Sequence of chain 3.E:
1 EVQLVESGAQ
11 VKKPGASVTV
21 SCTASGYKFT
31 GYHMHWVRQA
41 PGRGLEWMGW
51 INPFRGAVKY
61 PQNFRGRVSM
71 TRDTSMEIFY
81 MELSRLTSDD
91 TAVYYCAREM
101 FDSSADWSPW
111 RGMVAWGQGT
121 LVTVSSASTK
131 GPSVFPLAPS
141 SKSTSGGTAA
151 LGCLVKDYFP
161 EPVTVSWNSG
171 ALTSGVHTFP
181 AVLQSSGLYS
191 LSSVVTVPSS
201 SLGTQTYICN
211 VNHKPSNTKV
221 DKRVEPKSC

Binding-site contacts:
Ligand atom C3 contacts residue ASN332 of chain 3.B at 3.8 Å.
Ligand atom O7 contacts residue NAG1 of chain 3.V at 4.3 Å.
Ligand atom C5 contacts residue ASN332 of chain 3.B at 3.7 Å.
Ligand atom O5 contacts residue ARG85 of chain 3.E at 2.9 Å (salt-bridge).
Ligand atom O7 contacts residue SER357 of chain 3.B at 3.2 Å (h-bond).
Ligand atom C1 contacts residue ASN332 of chain 3.B at 1.4 Å.
Ligand atom C2 contacts residue ASN332 of chain 3.B at 2.4 Å.
Ligand atom N2 contacts residue NAG2 of chain 3.V at 3.5 Å (h-bond).
Ligand atom O4 contacts residue NAG1 of chain 3.V at 3.6 Å (h-bond).
Ligand atom C1 contacts residue NAG2 of chain 3.V at 3.9 Å.
Ligand atom C8 contacts residue ASN332 of chain 3.B at 4.3 Å.
Ligand atom O4 contacts residue ARG85 of chain 3.E at 4.4 Å.
Ligand atom C7 contacts residue ASN332 of chain 3.B at 3.1 Å.
Ligand atom O3 contacts residue NAG2 of chain 3.V at 4.1 Å.
Ligand atom O6 contacts residue ARG85 of chain 3.E at 3.6 Å (salt-bridge).
Ligand atom C1 contacts residue ARG85 of chain 3.E at 3.5 Å.
Ligand atom O6 contacts residue NAG1 of chain 3.V at 4.1 Å.
Ligand atom N2 contacts residue ASN332 of chain 3.B at 2.8 Å (h-bond).
Ligand atom C7 contacts residue NAG2 of chain 3.V at 3.4 Å.
Ligand atom C6 contacts residue ARG85 of chain 3.E at 4.3 Å.
Ligand atom O5 contacts residue ASN332 of chain 3.B at 2.4 Å (h-bond).
Ligand atom O4 contacts residue NAG2 of chain 3.V at 3.6 Å.
Ligand atom C2 contacts residue NAG2 of chain 3.V at 3.2 Å.
Ligand atom O6 contacts residue GLY66 of chain 3.E at 4.4 Å.
Ligand atom C3 contacts residue NAG2 of chain 3.V at 4.2 Å.
Ligand atom O7 contacts residue ASN355 of chain 3.B at 3.7 Å.
Ligand atom O2 contacts residue ARG85 of chain 3.E at 3.6 Å (salt-bridge).
Ligand atom O3 contacts residue NAG1 of chain 3.V at 4.2 Å.
Ligand atom C7 contacts residue SER357 of chain 3.B at 4.4 Å.
Ligand atom C4 contacts residue ASN332 of chain 3.B at 4.2 Å.
Ligand atom C4 contacts residue NAG1 of chain 3.V at 4.0 Å.
Ligand atom C5 contacts residue ARG85 of chain 3.E at 4.1 Å.
Ligand atom O5 contacts residue NAG2 of chain 3.V at 4.4 Å.
Ligand atom C2 contacts residue ARG85 of chain 3.E at 4.4 Å.
Ligand atom C8 contacts residue NAG2 of chain 3.V at 4.4 Å.
Ligand atom O7 contacts residue ASN332 of chain 3.B at 3.0 Å (h-bond).
Ligand atom O7 contacts residue NAG2 of chain 3.V at 3.0 Å (h-bond).

A small-molecule ligand and the protein it binds are described below.
Small molecule (SMILES): CC(=O)N[C@H]1[C@H](O[C@H]2[C@H](O)[C@@H](NC(C)=O)CO[C@@H]2CO)O[C@H](CO)[C@@H](O[C@@H]2O[C@H](CO[C@H]3O[C@H](CO[C@H]4O[C@H](CO)[C@@H](O)[C@H](O)[C@@H]4O)[C@@H](O)[C@H](O[C@H]4O[C@H](CO)[C@@H](O)[C@H](O)[C@@H]4O)[C@@H]3O)[C@@H](O)[C@H](O[C@H]3O[C@H](CO)[C@@H](O)[C@H](O)[C@@H]3O)[C@@H]2O)[C@@H]1O

Sequence of chain 3.B:
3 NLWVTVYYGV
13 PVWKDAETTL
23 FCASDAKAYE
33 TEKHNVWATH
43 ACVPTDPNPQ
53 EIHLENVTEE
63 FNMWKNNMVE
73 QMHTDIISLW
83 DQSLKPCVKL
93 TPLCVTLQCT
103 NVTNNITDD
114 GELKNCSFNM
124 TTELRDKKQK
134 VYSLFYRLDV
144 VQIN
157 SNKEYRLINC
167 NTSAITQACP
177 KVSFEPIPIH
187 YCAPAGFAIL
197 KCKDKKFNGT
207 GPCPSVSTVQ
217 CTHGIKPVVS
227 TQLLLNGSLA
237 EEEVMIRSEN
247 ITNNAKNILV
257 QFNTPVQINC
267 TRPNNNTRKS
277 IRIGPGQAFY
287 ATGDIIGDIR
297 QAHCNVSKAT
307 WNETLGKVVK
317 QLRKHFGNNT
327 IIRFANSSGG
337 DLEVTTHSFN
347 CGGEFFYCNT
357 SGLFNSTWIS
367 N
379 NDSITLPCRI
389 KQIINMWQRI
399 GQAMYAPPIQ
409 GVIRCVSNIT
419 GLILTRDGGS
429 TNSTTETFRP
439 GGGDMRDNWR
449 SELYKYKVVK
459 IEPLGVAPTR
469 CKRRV